Sequence of chain 1.L:
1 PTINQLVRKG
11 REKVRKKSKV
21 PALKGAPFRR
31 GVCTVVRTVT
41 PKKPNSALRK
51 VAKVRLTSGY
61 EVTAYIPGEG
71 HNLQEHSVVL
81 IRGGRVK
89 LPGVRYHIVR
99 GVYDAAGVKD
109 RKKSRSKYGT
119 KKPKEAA

Sequence of chain 1.E:
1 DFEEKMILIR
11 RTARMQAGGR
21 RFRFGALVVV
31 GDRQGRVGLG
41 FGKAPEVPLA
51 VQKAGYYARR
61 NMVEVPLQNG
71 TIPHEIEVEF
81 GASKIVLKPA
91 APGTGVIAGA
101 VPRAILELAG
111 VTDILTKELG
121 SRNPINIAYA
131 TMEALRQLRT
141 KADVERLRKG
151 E

Sequence of chain 1.C:
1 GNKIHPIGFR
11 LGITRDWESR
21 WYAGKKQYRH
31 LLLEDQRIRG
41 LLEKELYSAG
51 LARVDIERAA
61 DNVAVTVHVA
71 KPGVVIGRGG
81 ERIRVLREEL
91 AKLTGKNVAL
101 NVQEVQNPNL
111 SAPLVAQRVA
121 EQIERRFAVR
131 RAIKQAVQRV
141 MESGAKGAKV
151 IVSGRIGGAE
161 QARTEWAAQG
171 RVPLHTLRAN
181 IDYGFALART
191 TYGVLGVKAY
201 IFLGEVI

Binding-site contacts:
Ligand atom C4' contacts residue MG1 of chain 1.DF at 3.8 Å.
Ligand atom OP2 contacts residue ARG20 of chain 1.E at 3.3 Å (salt-bridge).
Ligand atom OP1 contacts residue ARG20 of chain 1.E at 4.2 Å.
Ligand atom OP2 contacts residue MG1 of chain 1.PN at 3.5 Å.
Ligand atom C2' contacts residue MG1 of chain 1.DF at 4.4 Å.
Ligand atom C1' contacts residue GLN161 of chain 1.C at 4.0 Å.
Ligand atom C3' contacts residue GLN161 of chain 1.C at 4.4 Å.
Ligand atom C5' contacts residue LYS43 of chain 1.L at 4.4 Å.
Ligand atom OP1 contacts residue LYS43 of chain 1.L at 3.2 Å (salt-bridge).
Ligand atom O4' contacts residue MG1 of chain 1.QN at 3.7 Å.
Ligand atom O4' contacts residue MG1 of chain 1.DF at 3.6 Å.
Ligand atom O3' contacts residue GLN161 of chain 1.C at 3.4 Å (h-bond).
Ligand atom C4' contacts residue MG1 of chain 1.QN at 4.5 Å.
Ligand atom C2' contacts residue ARG20 of chain 1.E at 3.7 Å.
Ligand atom O3' contacts residue LYS43 of chain 1.L at 3.4 Å (salt-bridge).
Ligand atom C3' contacts residue ARG20 of chain 1.E at 3.5 Å.
Ligand atom O4' contacts residue GLN161 of chain 1.C at 4.2 Å.
Ligand atom C1' contacts residue MG1 of chain 1.DF at 4.0 Å.
Ligand atom O2' contacts residue MG1 of chain 1.DF at 3.7 Å.
Ligand atom O3' contacts residue ARG20 of chain 1.E at 2.8 Å (salt-bridge).
Ligand atom O2' contacts residue ARG20 of chain 1.E at 2.9 Å (salt-bridge).
Ligand atom P contacts residue ARG20 of chain 1.E at 3.5 Å.
Ligand atom C1' contacts residue MG1 of chain 1.QN at 4.4 Å.
Ligand atom P contacts residue LYS43 of chain 1.L at 3.9 Å.

This small molecule binds to this protein.
Small molecule (SMILES): CNc1ncnc2c1ncn2[C@@H]1O[C@H](CO)[C@@H](O[P](=O)(O)OC[C@H]2O[C@@H](n3cnc4c(N)ncnc43)[C@H](O)[C@@H]2O[P](=O)(O)OC[C@H]2O[C@@H](n3cnc4c(N)ncnc43)[C@H](O)[C@@H]2O[P](=O)(O)OC[C@H]2O[C@@H](n3ccc(=O)[nH]c3=O)[C@H](O)[C@@H]2O[P](=O)(O)OC[C@H]2O[C@@H](n3ccc(=O)[nH]c3=O)[C@H](O)[C@@H]2O[P](=O)(O)OC[C@H]2O[C@@H](n3ccc(=O)[nH]c3=O)[C@H](O)[C@@H]2O)[C@H]1O